Binding-site contacts:
Ligand atom C1 contacts residue ASN221 of chain 1.G at 1.4 Å.
Ligand atom C4 contacts residue ASN221 of chain 1.G at 4.2 Å.
Ligand atom C7 contacts residue ILE222 of chain 1.G at 3.8 Å (hydrophobic).
Ligand atom C2 contacts residue ASN221 of chain 1.G at 2.5 Å.
Ligand atom C5 contacts residue THR95 of chain 1.G at 4.2 Å.
Ligand atom C7 contacts residue ASN221 of chain 1.G at 2.9 Å.
Ligand atom O5 contacts residue THR223 of chain 1.G at 3.7 Å.
Ligand atom C8 contacts residue ILE222 of chain 1.G at 4.2 Å (hydrophobic).
Ligand atom O5 contacts residue ASN221 of chain 1.G at 2.4 Å (h-bond).
Ligand atom O7 contacts residue THR223 of chain 1.G at 3.7 Å.
Ligand atom C6 contacts residue THR95 of chain 1.G at 4.4 Å.
Ligand atom C5 contacts residue ASN221 of chain 1.G at 3.7 Å.
Ligand atom C8 contacts residue ASN221 of chain 1.G at 3.5 Å.
Ligand atom O5 contacts residue THR95 of chain 1.G at 3.7 Å.
Ligand atom O7 contacts residue ASN221 of chain 1.G at 2.9 Å (h-bond).
Ligand atom C1 contacts residue THR95 of chain 1.G at 4.1 Å.
Ligand atom C5 contacts residue THR223 of chain 1.G at 3.8 Å.
Ligand atom C1 contacts residue THR223 of chain 1.G at 3.5 Å.
Ligand atom O6 contacts residue LYS445 of chain 1.C at 3.7 Å.
Ligand atom O7 contacts residue ILE222 of chain 1.G at 3.1 Å (h-bond).
Ligand atom C3 contacts residue ASN221 of chain 1.G at 3.8 Å.
Ligand atom N2 contacts residue ASN221 of chain 1.G at 2.9 Å (h-bond).

This protein binds this small molecule.
Small molecule (SMILES): CC(=O)N[C@H]1[C@H](O[C@H]2[C@H](O)[C@@H](NC(C)=O)CO[C@@H]2CO)O[C@H](CO)[C@@H](O[C@@H]2O[C@H](CO[C@H]3O[C@H](CO)[C@@H](O)[C@H](O)[C@@H]3O)[C@@H](O)[C@H](O)[C@@H]2O)[C@@H]1O

Sequence of chain 1.G:
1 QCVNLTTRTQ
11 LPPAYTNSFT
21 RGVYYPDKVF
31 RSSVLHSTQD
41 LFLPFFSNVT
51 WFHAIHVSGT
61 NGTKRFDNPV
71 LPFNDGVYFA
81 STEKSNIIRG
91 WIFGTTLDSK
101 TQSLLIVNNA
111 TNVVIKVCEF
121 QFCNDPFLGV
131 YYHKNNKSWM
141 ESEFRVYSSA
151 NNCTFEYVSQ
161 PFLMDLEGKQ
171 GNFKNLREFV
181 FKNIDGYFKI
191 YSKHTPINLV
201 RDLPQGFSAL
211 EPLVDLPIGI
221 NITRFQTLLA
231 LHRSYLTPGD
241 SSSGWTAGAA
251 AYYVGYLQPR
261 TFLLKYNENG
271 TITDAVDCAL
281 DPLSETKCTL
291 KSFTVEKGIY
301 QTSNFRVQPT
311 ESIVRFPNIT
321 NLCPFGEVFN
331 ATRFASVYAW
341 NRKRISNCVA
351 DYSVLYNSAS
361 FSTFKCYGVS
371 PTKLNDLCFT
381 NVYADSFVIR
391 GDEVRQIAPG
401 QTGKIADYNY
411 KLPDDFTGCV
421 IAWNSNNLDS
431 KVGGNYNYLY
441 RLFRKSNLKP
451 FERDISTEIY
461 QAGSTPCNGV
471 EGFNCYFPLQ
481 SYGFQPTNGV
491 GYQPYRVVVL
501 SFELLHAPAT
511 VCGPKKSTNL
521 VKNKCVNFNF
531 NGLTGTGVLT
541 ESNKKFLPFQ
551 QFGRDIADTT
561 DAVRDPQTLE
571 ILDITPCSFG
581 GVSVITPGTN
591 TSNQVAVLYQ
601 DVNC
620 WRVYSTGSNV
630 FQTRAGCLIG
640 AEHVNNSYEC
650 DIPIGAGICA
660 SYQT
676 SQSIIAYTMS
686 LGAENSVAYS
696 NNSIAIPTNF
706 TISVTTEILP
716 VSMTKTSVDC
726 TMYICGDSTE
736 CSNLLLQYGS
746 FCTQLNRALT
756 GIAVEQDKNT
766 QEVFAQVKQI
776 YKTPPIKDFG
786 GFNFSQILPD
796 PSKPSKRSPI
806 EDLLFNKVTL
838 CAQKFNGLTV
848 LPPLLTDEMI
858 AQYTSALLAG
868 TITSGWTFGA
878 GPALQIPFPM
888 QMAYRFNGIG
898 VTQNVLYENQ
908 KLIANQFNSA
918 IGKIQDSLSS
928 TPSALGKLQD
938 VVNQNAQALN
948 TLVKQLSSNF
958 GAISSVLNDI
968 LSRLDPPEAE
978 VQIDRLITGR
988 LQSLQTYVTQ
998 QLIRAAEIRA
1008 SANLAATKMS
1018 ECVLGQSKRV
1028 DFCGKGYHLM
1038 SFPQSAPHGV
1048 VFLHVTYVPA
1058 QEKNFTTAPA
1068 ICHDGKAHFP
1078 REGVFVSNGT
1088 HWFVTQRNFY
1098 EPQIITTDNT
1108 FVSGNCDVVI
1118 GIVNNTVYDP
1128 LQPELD

Sequence of chain 1.C:
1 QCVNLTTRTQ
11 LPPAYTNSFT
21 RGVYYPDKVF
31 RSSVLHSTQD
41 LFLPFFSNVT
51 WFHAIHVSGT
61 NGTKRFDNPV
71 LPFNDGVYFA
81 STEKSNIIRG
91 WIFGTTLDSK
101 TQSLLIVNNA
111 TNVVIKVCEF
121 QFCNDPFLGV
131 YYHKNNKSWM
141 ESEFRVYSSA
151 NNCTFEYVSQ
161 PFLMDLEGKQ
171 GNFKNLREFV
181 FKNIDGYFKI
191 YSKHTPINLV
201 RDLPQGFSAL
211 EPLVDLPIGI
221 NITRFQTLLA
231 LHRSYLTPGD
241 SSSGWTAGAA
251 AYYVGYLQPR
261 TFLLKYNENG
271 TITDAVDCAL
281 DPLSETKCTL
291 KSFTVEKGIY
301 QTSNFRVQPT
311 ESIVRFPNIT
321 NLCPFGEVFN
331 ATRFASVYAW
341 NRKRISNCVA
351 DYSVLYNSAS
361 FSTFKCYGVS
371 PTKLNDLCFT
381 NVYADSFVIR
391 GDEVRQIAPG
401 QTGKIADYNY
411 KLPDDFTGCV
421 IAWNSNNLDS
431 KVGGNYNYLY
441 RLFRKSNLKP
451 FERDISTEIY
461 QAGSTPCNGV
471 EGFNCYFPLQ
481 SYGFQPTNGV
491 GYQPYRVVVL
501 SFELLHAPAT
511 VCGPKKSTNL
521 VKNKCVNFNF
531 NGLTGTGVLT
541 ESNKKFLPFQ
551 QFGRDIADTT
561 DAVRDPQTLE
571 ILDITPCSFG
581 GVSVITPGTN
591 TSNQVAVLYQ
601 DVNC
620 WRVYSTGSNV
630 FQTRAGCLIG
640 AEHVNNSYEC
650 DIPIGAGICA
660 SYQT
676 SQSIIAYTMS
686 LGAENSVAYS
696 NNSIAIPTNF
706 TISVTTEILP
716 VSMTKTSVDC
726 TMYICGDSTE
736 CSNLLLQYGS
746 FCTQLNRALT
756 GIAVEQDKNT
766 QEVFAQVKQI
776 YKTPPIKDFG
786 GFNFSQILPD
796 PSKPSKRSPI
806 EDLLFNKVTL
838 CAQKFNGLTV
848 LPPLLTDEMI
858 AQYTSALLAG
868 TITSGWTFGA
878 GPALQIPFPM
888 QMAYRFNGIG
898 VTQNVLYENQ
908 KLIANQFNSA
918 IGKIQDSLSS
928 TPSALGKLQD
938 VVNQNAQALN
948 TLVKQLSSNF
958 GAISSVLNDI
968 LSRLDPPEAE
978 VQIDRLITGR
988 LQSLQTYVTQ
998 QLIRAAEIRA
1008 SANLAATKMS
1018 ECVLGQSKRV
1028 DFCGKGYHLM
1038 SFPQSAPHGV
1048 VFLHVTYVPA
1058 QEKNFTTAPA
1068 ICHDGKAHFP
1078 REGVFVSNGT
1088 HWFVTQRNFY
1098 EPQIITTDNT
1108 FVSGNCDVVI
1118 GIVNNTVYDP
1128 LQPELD